Sequence of chain 1.A:
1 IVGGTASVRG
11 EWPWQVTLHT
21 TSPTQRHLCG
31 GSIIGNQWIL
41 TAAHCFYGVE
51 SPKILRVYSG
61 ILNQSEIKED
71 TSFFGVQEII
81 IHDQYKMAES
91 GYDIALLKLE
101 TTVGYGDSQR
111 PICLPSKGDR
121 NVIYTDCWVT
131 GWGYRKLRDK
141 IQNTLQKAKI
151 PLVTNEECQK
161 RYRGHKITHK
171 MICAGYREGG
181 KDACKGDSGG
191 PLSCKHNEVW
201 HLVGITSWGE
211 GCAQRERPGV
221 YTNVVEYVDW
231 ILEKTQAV

A small-molecule ligand and the protein it binds are described below.
Small molecule (SMILES): COC(=O)Nc1ccc(-c2[nH]c([C@H](Cc3ccccc3)NC(=O)CCc3cc(Cl)ccc3-n3cnnn3)nc2Cl)cc1

Binding-site contacts:
Ligand atom C12 contacts residue GLY211 of chain 1.A at 3.1 Å.
Ligand atom N60 contacts residue HIS27 of chain 1.A at 2.9 Å (h-bond).
Ligand atom C17 contacts residue EDO1 of chain 1.E at 3.5 Å.
Ligand atom N60 contacts residue ILE141 of chain 1.A at 3.5 Å.
Ligand atom C23 contacts residue SER188 of chain 1.A at 3.4 Å.
Ligand atom N8 contacts residue GLY211 of chain 1.A at 3.5 Å (h-bond).
Ligand atom N10 contacts residue CYS212 of chain 1.A at 3.3 Å (h-bond).
Ligand atom CL1 contacts residue GLY219 of chain 1.A at 3.5 Å.
Ligand atom N10 contacts residue EDO1 of chain 1.E at 3.5 Å.
Ligand atom C27 contacts residue SER188 of chain 1.A at 3.3 Å.
Ligand atom C62 contacts residue ILE141 of chain 1.A at 3.4 Å (hydrophobic).
Ligand atom N10 contacts residue LYS185 of chain 1.A at 3.5 Å.
Ligand atom O63 contacts residue ARG26 of chain 1.A at 3.5 Å (salt-bridge).
Ligand atom C12 contacts residue EDO1 of chain 1.I at 3.5 Å.
Ligand atom O24 contacts residue ASP187 of chain 1.A at 3.2 Å (salt-bridge).
Ligand atom C14 contacts residue TRP208 of chain 1.A at 3.5 Å (hydrophobic).
Ligand atom N11 contacts residue EDO1 of chain 1.I at 2.8 Å (h-bond).
Ligand atom C62 contacts residue ARG26 of chain 1.A at 3.5 Å.
Ligand atom N49 contacts residue EDO1 of chain 1.E at 2.7 Å (h-bond).
Ligand atom N25 contacts residue EDO1 of chain 1.E at 2.9 Å (h-bond).
Ligand atom C58 contacts residue LEU28 of chain 1.A at 3.4 Å (hydrophobic).
Ligand atom N44 contacts residue GLY186 of chain 1.A at 3.2 Å (h-bond).
Ligand atom C3 contacts residue ASP182 of chain 1.A at 3.5 Å.
Ligand atom C5 contacts residue GLY211 of chain 1.A at 3.4 Å.
Ligand atom C56 contacts residue HIS27 of chain 1.A at 3.1 Å.
Ligand atom O63 contacts residue ILE141 of chain 1.A at 3.5 Å.
Ligand atom CL1 contacts residue TRP208 of chain 1.A at 3.5 Å.
Ligand atom O24 contacts residue GLY186 of chain 1.A at 2.7 Å (h-bond).
Ligand atom CL1 contacts residue VAL220 of chain 1.A at 3.5 Å.
Ligand atom N9 contacts residue CYS212 of chain 1.A at 3.2 Å (h-bond).
Ligand atom O24 contacts residue SER188 of chain 1.A at 3.0 Å (h-bond).
Ligand atom C55 contacts residue HIS27 of chain 1.A at 3.5 Å.
Ligand atom C2 contacts residue TRP208 of chain 1.A at 3.3 Å (hydrophobic).
Ligand atom O64 contacts residue ARG26 of chain 1.A at 3.5 Å (salt-bridge).
Ligand atom O24 contacts residue LYS185 of chain 1.A at 3.5 Å.
Ligand atom C12 contacts residue GLY209 of chain 1.A at 3.3 Å.
Ligand atom C29 contacts residue EDO1 of chain 1.E at 3.5 Å.
Ligand atom C20 contacts residue CYS184 of chain 1.A at 3.4 Å (hydrophobic).
Ligand atom N9 contacts residue LYS185 of chain 1.A at 3.5 Å (salt-bridge).
Ligand atom O24 contacts residue CYS184 of chain 1.A at 3.3 Å (h-bond).